Sequence of chain 1.P:
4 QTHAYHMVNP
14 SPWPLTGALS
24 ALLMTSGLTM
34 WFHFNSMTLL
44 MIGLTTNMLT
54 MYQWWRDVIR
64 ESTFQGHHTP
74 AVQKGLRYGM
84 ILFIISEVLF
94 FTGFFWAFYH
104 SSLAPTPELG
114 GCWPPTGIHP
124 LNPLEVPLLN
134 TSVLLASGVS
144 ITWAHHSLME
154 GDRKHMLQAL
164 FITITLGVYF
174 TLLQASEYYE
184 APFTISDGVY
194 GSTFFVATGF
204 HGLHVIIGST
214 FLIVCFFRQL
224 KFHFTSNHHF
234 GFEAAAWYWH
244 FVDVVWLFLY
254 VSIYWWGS

Binding-site contacts:
Ligand atom C4 contacts residue SER261 of chain 1.P at 4.4 Å.
Ligand atom O3 contacts residue SER261 of chain 1.P at 3.0 Å (h-bond).
Ligand atom C1 contacts residue TRP258 of chain 1.P at 4.5 Å (hydrophobic).
Ligand atom O61 contacts residue TRP259 of chain 1.P at 2.8 Å (h-bond).
Ligand atom C25 contacts residue TRP258 of chain 1.P at 3.5 Å (hydrophobic).
Ligand atom O5 contacts residue TRP258 of chain 1.P at 4.5 Å.
Ligand atom O4 contacts residue PRO117 of chain 1.P at 3.5 Å.
Ligand atom O16 contacts residue TRP259 of chain 1.P at 4.4 Å.
Ligand atom C5 contacts residue TRP116 of chain 1.P at 4.4 Å (hydrophobic).
Ligand atom C3 contacts residue SER261 of chain 1.P at 4.1 Å.
Ligand atom C19 contacts residue TRP258 of chain 1.P at 3.7 Å (hydrophobic).
Ligand atom C5 contacts residue SER261 of chain 1.P at 3.7 Å.
Ligand atom C57 contacts residue TRP259 of chain 1.P at 3.5 Å (hydrophobic).
Ligand atom O2 contacts residue TRP116 of chain 1.P at 3.4 Å (h-bond).
Ligand atom C25 contacts residue VAL254 of chain 1.P at 4.1 Å (hydrophobic).
Ligand atom C28 contacts residue TRP258 of chain 1.P at 4.4 Å (hydrophobic).
Ligand atom C18 contacts residue TRP259 of chain 1.P at 3.6 Å (hydrophobic).
Ligand atom O7 contacts residue TRP259 of chain 1.P at 4.4 Å.
Ligand atom C2 contacts residue SER261 of chain 1.P at 4.2 Å.
Ligand atom C6 contacts residue TRP258 of chain 1.P at 3.9 Å (hydrophobic).
Ligand atom O5 contacts residue TRP259 of chain 1.P at 3.8 Å.
Ligand atom C7 contacts residue PRO117 of chain 1.P at 4.2 Å (hydrophobic).
Ligand atom C31 contacts residue TRP258 of chain 1.P at 4.0 Å (hydrophobic).
Ligand atom C22 contacts residue TRP258 of chain 1.P at 4.3 Å (hydrophobic).
Ligand atom C7 contacts residue TRP116 of chain 1.P at 3.2 Å (hydrophobic).
Ligand atom O3 contacts residue PRO117 of chain 1.P at 4.0 Å.
Ligand atom C22 contacts residue TRP259 of chain 1.P at 4.4 Å (hydrophobic).
Ligand atom O16 contacts residue TRP258 of chain 1.P at 3.4 Å (h-bond).
Ligand atom C3 contacts residue TRP259 of chain 1.P at 4.3 Å (hydrophobic).
Ligand atom O4 contacts residue TRP116 of chain 1.P at 2.5 Å (h-bond).
Ligand atom C10 contacts residue SER261 of chain 1.P at 4.0 Å.
Ligand atom C7 contacts residue SER261 of chain 1.P at 4.0 Å.
Ligand atom C6 contacts residue TRP259 of chain 1.P at 4.1 Å (hydrophobic).
Ligand atom C31 contacts residue VAL254 of chain 1.P at 4.3 Å (hydrophobic).
Ligand atom C28 contacts residue VAL254 of chain 1.P at 4.1 Å (hydrophobic).
Ligand atom O7 contacts residue SER261 of chain 1.P at 3.2 Å (h-bond).
Ligand atom C18 contacts residue TRP258 of chain 1.P at 3.7 Å (hydrophobic).
Ligand atom C8 contacts residue TRP116 of chain 1.P at 3.9 Å (hydrophobic).
Ligand atom O49 contacts residue TRP258 of chain 1.P at 3.8 Å.
Ligand atom C4 contacts residue TRP259 of chain 1.P at 3.2 Å (hydrophobic).

This protein binds this small molecule.
Small molecule (SMILES): CCCCCCCCCCO[C@@H]1O[C@H](CO)[C@@H](O[C@H]2O[C@H](CO)[C@@H](O)[C@H](O)[C@H]2O)[C@H](O)[C@H]1O